Binding-site contacts:
Ligand atom C9 contacts residue SER310 of chain 1.A at 3.6 Å.
Ligand atom C18 contacts residue HIS158 of chain 1.A at 3.0 Å.
Ligand atom N21 contacts residue GLN341 of chain 1.A at 3.5 Å.
Ligand atom N21 contacts residue SER310 of chain 1.A at 3.6 Å (h-bond).
Ligand atom C16 contacts residue SER337 of chain 1.A at 3.6 Å.
Ligand atom C6 contacts residue GLY339 of chain 1.A at 3.9 Å.
Ligand atom C9 contacts residue GLY339 of chain 1.A at 3.6 Å.
Ligand atom C18 contacts residue SER315 of chain 1.A at 3.6 Å.
Ligand atom C3 contacts residue VAL336 of chain 1.A at 4.0 Å (hydrophobic).
Ligand atom C3 contacts residue TRP338 of chain 1.A at 3.3 Å (hydrophobic).
Ligand atom C4 contacts residue SER315 of chain 1.A at 3.9 Å.
Ligand atom C6 contacts residue SER337 of chain 1.A at 3.5 Å.
Ligand atom N25 contacts residue SER310 of chain 1.A at 3.1 Å (h-bond).
Ligand atom C7 contacts residue LYS312 of chain 1.A at 3.8 Å.
Ligand atom N22 contacts residue SER310 of chain 1.A at 2.9 Å (h-bond).
Ligand atom N21 contacts residue CYS342 of chain 1.A at 3.0 Å.
Ligand atom C14 contacts residue GLY339 of chain 1.A at 3.8 Å.
Ligand atom N25 contacts residue ASP309 of chain 1.A at 2.7 Å (salt-bridge).
Ligand atom C8 contacts residue GLY339 of chain 1.A at 3.9 Å.
Ligand atom C10 contacts residue GLY339 of chain 1.A at 3.8 Å.
Ligand atom C13 contacts residue TRP338 of chain 1.A at 3.9 Å (hydrophobic).
Ligand atom C14 contacts residue ASP309 of chain 1.A at 3.4 Å.
Ligand atom N22 contacts residue CYS342 of chain 1.A at 3.8 Å.
Ligand atom C2 contacts residue PRO141 of chain 1.A at 3.6 Å (hydrophobic).
Ligand atom C6 contacts residue TRP338 of chain 1.A at 3.3 Å (hydrophobic).
Ligand atom O26 contacts residue LYS312 of chain 1.A at 3.5 Å.
Ligand atom C3 contacts residue GLY339 of chain 1.A at 3.7 Å.
Ligand atom C16 contacts residue HIS158 of chain 1.A at 3.6 Å.
Ligand atom C5 contacts residue HIS158 of chain 1.A at 3.4 Å.
Ligand atom N21 contacts residue ASP309 of chain 1.A at 3.2 Å (salt-bridge).
Ligand atom C20 contacts residue HIS158 of chain 1.A at 3.8 Å.
Ligand atom C14 contacts residue SER310 of chain 1.A at 2.9 Å.
Ligand atom N25 contacts residue TRP338 of chain 1.A at 3.8 Å.
Ligand atom N25 contacts residue GLY346 of chain 1.A at 3.4 Å.
Ligand atom C9 contacts residue TRP338 of chain 1.A at 3.7 Å (hydrophobic).
Ligand atom C1 contacts residue PRO141 of chain 1.A at 3.9 Å (hydrophobic).
Ligand atom C8 contacts residue CYS342 of chain 1.A at 3.8 Å (hydrophobic).
Ligand atom C12 contacts residue HIS158 of chain 1.A at 3.5 Å.
Ligand atom N22 contacts residue ASP309 of chain 1.A at 2.5 Å (salt-bridge).
Ligand atom C16 contacts residue SER315 of chain 1.A at 3.3 Å.

A small-molecule ligand and the protein it binds are described below.
Small molecule (SMILES): Cc1ccccc1C(=O)N1CCN(c2ccc3c(N)nncc3c2)CC1

Sequence of chain 1.A:
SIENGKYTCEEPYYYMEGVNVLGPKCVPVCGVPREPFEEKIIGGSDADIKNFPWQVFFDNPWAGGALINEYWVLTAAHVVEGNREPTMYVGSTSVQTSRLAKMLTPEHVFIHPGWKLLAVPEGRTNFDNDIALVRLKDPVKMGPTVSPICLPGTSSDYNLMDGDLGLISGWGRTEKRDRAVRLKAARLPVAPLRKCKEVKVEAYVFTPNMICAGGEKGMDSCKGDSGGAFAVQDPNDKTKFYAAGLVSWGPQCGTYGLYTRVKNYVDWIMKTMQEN